Sequence of chain 1.C:
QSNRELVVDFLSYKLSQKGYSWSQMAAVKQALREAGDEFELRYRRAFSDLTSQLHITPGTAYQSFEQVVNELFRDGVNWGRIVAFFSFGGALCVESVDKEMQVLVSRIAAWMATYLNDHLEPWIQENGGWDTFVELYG

Binding-site contacts:
Ligand atom CE1 contacts residue TYR50 of chain 1.C at 3.6 Å (hydrophobic).
Ligand atom C contacts residue TYR144 of chain 1.C at 3.4 Å (hydrophobic).
Ligand atom CB contacts residue PHE54 of chain 1.C at 3.6 Å (hydrophobic).
Ligand atom C contacts residue PHE46 of chain 1.C at 3.5 Å (hydrophobic).
Ligand atom OD1 contacts residue ARG88 of chain 1.C at 3.0 Å (salt-bridge).
Ligand atom CE2 contacts residue LEU143 of chain 1.C at 3.2 Å (hydrophobic).
Ligand atom CF1 contacts residue GLU45 of chain 1.C at 3.5 Å.
Ligand atom CB contacts residue GLU78 of chain 1.C at 3.5 Å.
Ligand atom CH3 contacts residue GLU78 of chain 1.C at 3.1 Å.
Ligand atom CE2 contacts residue GLU45 of chain 1.C at 3.5 Å.
Ligand atom CG contacts residue GLU78 of chain 1.C at 3.5 Å.
Ligand atom CA contacts residue PHE46 of chain 1.C at 3.6 Å (hydrophobic).
Ligand atom NH1 contacts residue ASP82 of chain 1.C at 3.1 Å (salt-bridge).
Ligand atom O contacts residue LEU79 of chain 1.C at 3.6 Å.
Ligand atom CG contacts residue TYR144 of chain 1.C at 3.5 Å (hydrophobic).
Ligand atom CT2 contacts residue GLU78 of chain 1.C at 3.3 Å.
Ligand atom CD1 contacts residue LEU61 of chain 1.C at 3.4 Å (hydrophobic).
Ligand atom CD contacts residue LEU79 of chain 1.C at 3.5 Å (hydrophobic).
Ligand atom CD contacts residue GLU78 of chain 1.C at 3.5 Å.
Ligand atom CD contacts residue ARG88 of chain 1.C at 3.2 Å.
Ligand atom N contacts residue PHE54 of chain 1.C at 3.4 Å.
Ligand atom CA contacts residue GLY87 of chain 1.C at 3.5 Å.
Ligand atom N contacts residue TYR144 of chain 1.C at 3.5 Å (h-bond).
Ligand atom CD1 contacts residue THR58 of chain 1.C at 3.5 Å.
Ligand atom CG contacts residue LEU79 of chain 1.C at 3.2 Å (hydrophobic).
Ligand atom CD2 contacts residue PHE54 of chain 1.C at 3.6 Å (hydrophobic).
Ligand atom O contacts residue TYR144 of chain 1.C at 3.6 Å (h-bond).
Ligand atom O contacts residue ALA91 of chain 1.C at 3.2 Å.
Ligand atom OD2 contacts residue ARG88 of chain 1.C at 3.0 Å (salt-bridge).
Ligand atom OH contacts residue GLU45 of chain 1.C at 2.8 Å (salt-bridge).
Ligand atom CH2 contacts residue GLN74 of chain 1.C at 3.2 Å.
Ligand atom NE2 contacts residue GLU78 of chain 1.C at 2.9 Å (salt-bridge).
Ligand atom CD1 contacts residue LEU57 of chain 1.C at 3.0 Å (hydrophobic).
Ligand atom CA contacts residue ARG88 of chain 1.C at 3.6 Å.
Ligand atom CG contacts residue ARG49 of chain 1.C at 3.6 Å.
Ligand atom CG contacts residue TYR50 of chain 1.C at 3.5 Å (hydrophobic).
Ligand atom O contacts residue GLY87 of chain 1.C at 3.2 Å.
Ligand atom CH contacts residue ALA42 of chain 1.C at 3.5 Å (hydrophobic).
Ligand atom OD1 contacts residue ASN85 of chain 1.C at 2.8 Å (h-bond).
Ligand atom C contacts residue PHE54 of chain 1.C at 3.4 Å (hydrophobic).

This small molecule binds to this protein.
Small molecule (SMILES): CC[C@H](C)[C@H](NC(=O)C[C@@H](N)Cc1c[nH]c2ccccc12)C(=O)N[C@@H](C)C(=O)N[C@@H](CCC(N)=O)C(=O)N[C@@H](CCC(=O)O)CC(=O)N[C@@H](CC(C)C)C(=O)N[C@@H](CCCN=C(N)N)C(=O)N[C@@H](CCCN=C(N)N)C(=O)N[C@H](CC(=O)NCC(=O)N[C@@H](CC(=O)O)C(=O)N[C@@H](CCC(=O)O)C(=O)N[C@H](CC(=O)N[C@@H](CC(N)=O)C(=O)N[C@@H](C)C(=O)N[C@@H](Cc1ccc(O)cc1)C(=O)N[C@H](CC(N)=O)Cc1ccc(O)cc1)Cc1ccccc1)[C@@H](C)CC